Sequence of chain 1.C:
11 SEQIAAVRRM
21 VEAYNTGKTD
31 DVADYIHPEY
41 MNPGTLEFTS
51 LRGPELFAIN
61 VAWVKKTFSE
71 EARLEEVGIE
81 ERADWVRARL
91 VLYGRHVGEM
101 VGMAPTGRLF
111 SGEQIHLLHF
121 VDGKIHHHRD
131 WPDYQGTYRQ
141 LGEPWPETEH

Sequence of chain 1.D:
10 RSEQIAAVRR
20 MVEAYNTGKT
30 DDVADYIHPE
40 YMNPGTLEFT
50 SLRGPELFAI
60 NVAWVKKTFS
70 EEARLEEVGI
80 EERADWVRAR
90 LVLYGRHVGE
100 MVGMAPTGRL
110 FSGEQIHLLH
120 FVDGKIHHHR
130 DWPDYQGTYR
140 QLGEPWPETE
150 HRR

A small-molecule ligand and the protein it binds are described below.
Small molecule (SMILES): CCC(O)C[C@@H](O)c1c(CC(=O)OC)cc2c(c1O)C(=O)c1c(O)cccc1C2=O

Binding-site contacts:
Ligand atom C17 contacts residue TRP63 of chain 1.C at 3.7 Å (hydrophobic).
Ligand atom C8 contacts residue TRP63 of chain 1.C at 3.5 Å (hydrophobic).
Ligand atom O19 contacts residue TRP131 of chain 1.D at 3.4 Å.
Ligand atom C15 contacts residue ASN60 of chain 1.C at 3.4 Å.
Ligand atom C16 contacts residue TYR134 of chain 1.C at 3.7 Å (hydrophobic).
Ligand atom C19 contacts residue TRP63 of chain 1.C at 3.6 Å (hydrophobic).
Ligand atom C14 contacts residue ASP130 of chain 1.C at 3.5 Å.
Ligand atom O23 contacts residue PHE48 of chain 1.C at 3.6 Å.
Ligand atom C15 contacts residue ASN42 of chain 1.C at 3.8 Å.
Ligand atom C15 contacts residue ASP130 of chain 1.C at 2.8 Å.
Ligand atom C4 contacts residue TRP131 of chain 1.D at 3.9 Å (hydrophobic).
Ligand atom C2 contacts residue THR137 of chain 1.C at 3.7 Å.
Ligand atom C12 contacts residue PHE68 of chain 1.C at 3.8 Å (hydrophobic).
Ligand atom C9 contacts residue ASN60 of chain 1.C at 3.7 Å.
Ligand atom C8 contacts residue PHE48 of chain 1.C at 3.3 Å (hydrophobic).
Ligand atom C1 contacts residue THR137 of chain 1.C at 3.6 Å.
Ligand atom C13 contacts residue PHE48 of chain 1.C at 3.4 Å (hydrophobic).
Ligand atom O21 contacts residue TRP63 of chain 1.C at 3.7 Å.
Ligand atom C1 contacts residue TYR134 of chain 1.C at 3.7 Å (hydrophobic).
Ligand atom C3 contacts residue TRP131 of chain 1.D at 3.6 Å (hydrophobic).
Ligand atom C21 contacts residue TYR134 of chain 1.C at 3.6 Å (hydrophobic).
Ligand atom O17 contacts residue ASP130 of chain 1.C at 2.5 Å (salt-bridge).
Ligand atom O18 contacts residue PRO132 of chain 1.C at 3.5 Å.
Ligand atom O23 contacts residue ASN60 of chain 1.C at 3.1 Å (h-bond).
Ligand atom O22 contacts residue TRP63 of chain 1.C at 3.8 Å.
Ligand atom O21 contacts residue PHE48 of chain 1.C at 3.3 Å.
Ligand atom O16 contacts residue ASP130 of chain 1.C at 3.3 Å (salt-bridge).
Ligand atom C3 contacts residue MET100 of chain 1.C at 3.4 Å (hydrophobic).
Ligand atom C4 contacts residue MET100 of chain 1.C at 3.6 Å (hydrophobic).
Ligand atom C22 contacts residue TRP63 of chain 1.C at 3.7 Å (hydrophobic).
Ligand atom C2 contacts residue TYR134 of chain 1.C at 3.6 Å (hydrophobic).
Ligand atom O19 contacts residue MET100 of chain 1.C at 3.8 Å.
Ligand atom O20 contacts residue VAL101 of chain 1.C at 3.8 Å.
Ligand atom C20 contacts residue TRP63 of chain 1.C at 3.4 Å (hydrophobic).
Ligand atom O22 contacts residue ASN60 of chain 1.C at 3.0 Å (h-bond).
Ligand atom C6 contacts residue TRP63 of chain 1.C at 3.4 Å (hydrophobic).
Ligand atom C9 contacts residue PHE48 of chain 1.C at 3.4 Å (hydrophobic).
Ligand atom C13 contacts residue TRP63 of chain 1.C at 3.3 Å (hydrophobic).
Ligand atom C16 contacts residue MET100 of chain 1.C at 3.8 Å (hydrophobic).
Ligand atom O19 contacts residue VAL101 of chain 1.C at 3.4 Å.